This small molecule binds to this protein.
Small molecule (SMILES): CC(=O)N[C@@H]1[C@@H](O)[C@H](O)[C@@H](CO)O[C@H]1O

Sequence of chain 1.A:
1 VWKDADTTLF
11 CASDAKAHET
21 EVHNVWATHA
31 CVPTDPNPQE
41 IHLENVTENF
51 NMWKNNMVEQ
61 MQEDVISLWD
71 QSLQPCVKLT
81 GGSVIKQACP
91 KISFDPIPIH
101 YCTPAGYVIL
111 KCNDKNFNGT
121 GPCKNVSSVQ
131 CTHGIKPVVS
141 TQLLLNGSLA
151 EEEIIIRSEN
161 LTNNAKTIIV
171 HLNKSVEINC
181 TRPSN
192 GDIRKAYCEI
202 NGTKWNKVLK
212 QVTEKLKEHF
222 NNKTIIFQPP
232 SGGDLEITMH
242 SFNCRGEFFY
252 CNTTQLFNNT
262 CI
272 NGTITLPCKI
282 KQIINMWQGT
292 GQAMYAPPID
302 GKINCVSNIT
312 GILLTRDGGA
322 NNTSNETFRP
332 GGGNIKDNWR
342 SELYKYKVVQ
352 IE

Binding-site contacts:
Ligand atom C8 contacts residue ASN222 of chain 1.A at 3.9 Å.
Ligand atom O7 contacts residue ASN222 of chain 1.A at 2.9 Å (h-bond).
Ligand atom C7 contacts residue ASN222 of chain 1.A at 3.8 Å.
Ligand atom C5 contacts residue ASN223 of chain 1.A at 3.6 Å.
Ligand atom O5 contacts residue ASN223 of chain 1.A at 2.3 Å (h-bond).
Ligand atom O7 contacts residue ASN223 of chain 1.A at 3.7 Å.
Ligand atom C8 contacts residue ASN223 of chain 1.A at 3.2 Å.
Ligand atom C2 contacts residue ASN223 of chain 1.A at 2.4 Å.
Ligand atom C1 contacts residue ASN223 of chain 1.A at 1.4 Å.
Ligand atom C4 contacts residue ASN223 of chain 1.A at 4.1 Å.
Ligand atom N2 contacts residue ASN223 of chain 1.A at 2.9 Å (h-bond).
Ligand atom C3 contacts residue ASN223 of chain 1.A at 3.8 Å.
Ligand atom C7 contacts residue ASN223 of chain 1.A at 3.3 Å.